Sequence of chain 1.B:
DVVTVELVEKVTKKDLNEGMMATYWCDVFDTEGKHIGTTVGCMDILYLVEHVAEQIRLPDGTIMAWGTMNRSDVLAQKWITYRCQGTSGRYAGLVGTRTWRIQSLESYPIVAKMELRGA

Sequence of chain 1.A:
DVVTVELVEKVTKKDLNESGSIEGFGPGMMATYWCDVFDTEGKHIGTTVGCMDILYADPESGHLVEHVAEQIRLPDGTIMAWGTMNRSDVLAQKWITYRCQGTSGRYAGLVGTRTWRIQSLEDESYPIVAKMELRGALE

The small molecule below binds the protein below.
Small molecule (SMILES): N[C@@H](CO)C(=O)O

Binding-site contacts:
Ligand atom OXT contacts residue GLN109 of chain 1.A at 3.4 Å (h-bond).
Ligand atom OXT contacts residue MET88 of chain 1.A at 3.0 Å.
Ligand atom OXT contacts residue TRP90 of chain 1.B at 3.4 Å (h-bond).
Ligand atom OG contacts residue TRP90 of chain 1.B at 3.6 Å.
Ligand atom N contacts residue TRP90 of chain 1.A at 3.6 Å.
Ligand atom OXT contacts residue TRP90 of chain 1.A at 3.8 Å.
Ligand atom CB contacts residue TRP90 of chain 1.B at 3.5 Å (hydrophobic).
Ligand atom C contacts residue TRP90 of chain 1.A at 4.0 Å (hydrophobic).
Ligand atom C contacts residue MET88 of chain 1.A at 4.2 Å (hydrophobic).
Ligand atom CA contacts residue TRP90 of chain 1.A at 3.9 Å (hydrophobic).
Ligand atom OG contacts residue GLN109 of chain 1.B at 3.0 Å (h-bond).
Ligand atom CA contacts residue TRP90 of chain 1.B at 3.3 Å (hydrophobic).
Ligand atom O contacts residue GLN109 of chain 1.A at 2.8 Å (h-bond).
Ligand atom CB contacts residue GLN109 of chain 1.B at 4.2 Å.
Ligand atom C contacts residue TRP90 of chain 1.B at 3.5 Å (hydrophobic).
Ligand atom O contacts residue TRP90 of chain 1.B at 3.7 Å.
Ligand atom OG contacts residue TRP90 of chain 1.A at 3.7 Å.
Ligand atom C contacts residue GLN109 of chain 1.A at 3.4 Å.
Ligand atom CB contacts residue TRP90 of chain 1.A at 3.6 Å (hydrophobic).